This protein binds this small molecule.
Small molecule (SMILES): CC1CCN(C(=O)NCCCCc2ccccc2)CC1

Binding-site contacts:
Ligand atom O1 contacts residue PHE110 of chain 2.A at 3.5 Å.
Ligand atom C10 contacts residue TYR148 of chain 2.A at 3.9 Å (hydrophobic).
Ligand atom C16 contacts residue LEU183 of chain 2.A at 3.8 Å (hydrophobic).
Ligand atom N1 contacts residue ASN179 of chain 2.A at 3.7 Å.
Ligand atom C7 contacts residue TRP207 of chain 2.A at 3.8 Å (hydrophobic).
Ligand atom O1 contacts residue ASN179 of chain 2.A at 2.8 Å (h-bond).
Ligand atom C9 contacts residue THR149 of chain 2.A at 3.6 Å.
Ligand atom C16 contacts residue GLU180 of chain 2.A at 3.7 Å.
Ligand atom C6 contacts residue ASN176 of chain 2.A at 3.9 Å.
Ligand atom C12 contacts residue TRP103 of chain 2.A at 3.2 Å (hydrophobic).
Ligand atom C1 contacts residue PHE184 of chain 2.A at 3.7 Å (hydrophobic).
Ligand atom C15 contacts residue GLY106 of chain 2.A at 3.5 Å.
Ligand atom C1 contacts residue TRP138 of chain 2.A at 3.6 Å (hydrophobic).
Ligand atom C4 contacts residue MET142 of chain 2.A at 3.7 Å (hydrophobic).
Ligand atom C7 contacts residue PHE110 of chain 2.A at 3.8 Å (hydrophobic).
Ligand atom C17 contacts residue PHE184 of chain 2.A at 3.9 Å (hydrophobic).
Ligand atom C3 contacts residue MET142 of chain 2.A at 3.0 Å (hydrophobic).
Ligand atom C11 contacts residue TRP103 of chain 2.A at 3.2 Å (hydrophobic).
Ligand atom N2 contacts residue PHE110 of chain 2.A at 3.9 Å.
Ligand atom C3 contacts residue TRP145 of chain 2.A at 3.3 Å (hydrophobic).
Ligand atom C5 contacts residue ASN179 of chain 2.A at 3.5 Å.
Ligand atom C5 contacts residue PHE110 of chain 2.A at 3.7 Å (hydrophobic).
Ligand atom C12 contacts residue VAL152 of chain 2.A at 3.9 Å (hydrophobic).
Ligand atom C13 contacts residue MET102 of chain 2.A at 3.9 Å (hydrophobic).
Ligand atom C15 contacts residue LEU87 of chain 2.A at 3.4 Å (hydrophobic).
Ligand atom C1 contacts residue MET142 of chain 2.A at 3.6 Å (hydrophobic).
Ligand atom N2 contacts residue ASN176 of chain 2.A at 3.2 Å (h-bond).
Ligand atom C6 contacts residue ASN179 of chain 2.A at 3.8 Å.
Ligand atom C16 contacts residue ASN179 of chain 2.A at 3.5 Å.
Ligand atom C11 contacts residue TYR148 of chain 2.A at 4.0 Å (hydrophobic).
Ligand atom N2 contacts residue ASN179 of chain 2.A at 3.9 Å.
Ligand atom C6 contacts residue PHE110 of chain 2.A at 3.7 Å (hydrophobic).
Ligand atom C7 contacts residue THR149 of chain 2.A at 3.8 Å.
Ligand atom C8 contacts residue TRP207 of chain 2.A at 3.9 Å (hydrophobic).
Ligand atom C6 contacts residue TRP207 of chain 2.A at 3.8 Å (hydrophobic).
Ligand atom C15 contacts residue TYR148 of chain 2.A at 3.9 Å (hydrophobic).
Ligand atom C14 contacts residue GLY106 of chain 2.A at 3.5 Å.
Ligand atom C2 contacts residue MET142 of chain 2.A at 3.4 Å (hydrophobic).
Ligand atom C7 contacts residue ASN176 of chain 2.A at 3.7 Å.
Ligand atom C4 contacts residue ASN176 of chain 2.A at 3.5 Å.

Sequence of chain 2.A:
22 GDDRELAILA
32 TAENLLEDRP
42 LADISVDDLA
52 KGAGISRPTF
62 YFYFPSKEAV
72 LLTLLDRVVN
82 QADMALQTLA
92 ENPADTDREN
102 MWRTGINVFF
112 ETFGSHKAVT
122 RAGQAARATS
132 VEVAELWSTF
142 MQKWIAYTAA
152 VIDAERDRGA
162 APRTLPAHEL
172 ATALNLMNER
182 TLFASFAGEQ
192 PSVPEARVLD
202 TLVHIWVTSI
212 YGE